Binding-site contacts:
Ligand atom C3 contacts residue ASP326 of chain 1.B at 3.7 Å.
Ligand atom C4 contacts residue ASP326 of chain 1.B at 3.9 Å.
Ligand atom C1 contacts residue ARG346 of chain 1.B at 3.4 Å.
Ligand atom C6 contacts residue TYR29 of chain 1.B at 4.0 Å (hydrophobic).
Ligand atom C3 contacts residue ASN376 of chain 1.B at 3.8 Å.
Ligand atom C7 contacts residue TYR29 of chain 1.B at 3.9 Å (hydrophobic).
Ligand atom C8 contacts residue TYR29 of chain 1.B at 3.6 Å (hydrophobic).
Ligand atom C5 contacts residue TYR29 of chain 1.B at 3.3 Å (hydrophobic).
Ligand atom O4 contacts residue ASP326 of chain 1.B at 3.7 Å.
Ligand atom N2 contacts residue ASN376 of chain 1.B at 2.8 Å (h-bond).
Ligand atom O6 contacts residue GLU325 of chain 1.B at 3.9 Å.
Ligand atom C5 contacts residue ASP326 of chain 1.B at 3.5 Å.
Ligand atom O6 contacts residue ARG346 of chain 1.B at 3.5 Å (salt-bridge).
Ligand atom O7 contacts residue GLN27 of chain 1.B at 2.3 Å (h-bond).
Ligand atom C4 contacts residue TYR29 of chain 1.B at 3.9 Å (hydrophobic).
Ligand atom O5 contacts residue ASN376 of chain 1.B at 2.4 Å (h-bond).
Ligand atom C3 contacts residue TYR29 of chain 1.B at 4.2 Å (hydrophobic).
Ligand atom N2 contacts residue GLN27 of chain 1.B at 4.0 Å.
Ligand atom C2 contacts residue ARG346 of chain 1.B at 3.5 Å.
Ligand atom C5 contacts residue ARG346 of chain 1.B at 4.1 Å.
Ligand atom C6 contacts residue TYR374 of chain 1.B at 3.5 Å (hydrophobic).
Ligand atom C6 contacts residue ASP326 of chain 1.B at 3.7 Å.
Ligand atom C7 contacts residue SER378 of chain 1.B at 3.9 Å.
Ligand atom C1 contacts residue ASN376 of chain 1.B at 1.4 Å.
Ligand atom O4 contacts residue TYR29 of chain 1.B at 3.6 Å.
Ligand atom O7 contacts residue ASN376 of chain 1.B at 3.8 Å.
Ligand atom C7 contacts residue ASN376 of chain 1.B at 3.5 Å.
Ligand atom O6 contacts residue ASP326 of chain 1.B at 2.4 Å (salt-bridge).
Ligand atom C8 contacts residue GLU49 of chain 1.B at 3.4 Å.
Ligand atom O7 contacts residue TYR29 of chain 1.B at 3.6 Å.
Ligand atom C1 contacts residue GLN27 of chain 1.B at 3.8 Å.
Ligand atom C7 contacts residue GLN27 of chain 1.B at 3.2 Å.
Ligand atom O5 contacts residue TYR29 of chain 1.B at 4.1 Å.
Ligand atom C1 contacts residue ASP326 of chain 1.B at 4.0 Å.
Ligand atom C8 contacts residue SER378 of chain 1.B at 3.5 Å.
Ligand atom C8 contacts residue GLN27 of chain 1.B at 4.0 Å.
Ligand atom C8 contacts residue TYR374 of chain 1.B at 3.6 Å (hydrophobic).
Ligand atom C5 contacts residue ASN376 of chain 1.B at 3.7 Å.
Ligand atom C2 contacts residue ASN376 of chain 1.B at 2.4 Å.
Ligand atom O5 contacts residue ARG346 of chain 1.B at 3.0 Å (salt-bridge).

Sequence of chain 1.B:
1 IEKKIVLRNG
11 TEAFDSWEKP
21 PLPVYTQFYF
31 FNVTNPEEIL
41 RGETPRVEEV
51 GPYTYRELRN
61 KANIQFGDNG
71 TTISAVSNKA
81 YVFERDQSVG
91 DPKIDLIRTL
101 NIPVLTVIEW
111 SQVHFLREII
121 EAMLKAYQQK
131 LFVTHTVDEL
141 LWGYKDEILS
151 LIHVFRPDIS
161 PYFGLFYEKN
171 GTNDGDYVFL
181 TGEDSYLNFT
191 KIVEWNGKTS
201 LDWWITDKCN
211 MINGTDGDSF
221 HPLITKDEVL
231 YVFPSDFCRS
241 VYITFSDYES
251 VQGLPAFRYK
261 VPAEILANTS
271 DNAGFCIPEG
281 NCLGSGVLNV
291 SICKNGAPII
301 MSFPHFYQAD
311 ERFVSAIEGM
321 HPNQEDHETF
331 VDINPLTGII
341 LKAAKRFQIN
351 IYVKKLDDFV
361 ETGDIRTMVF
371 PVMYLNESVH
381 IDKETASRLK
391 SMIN

The protein below binds the small molecule below.
Small molecule (SMILES): CC(=O)N[C@H]1[C@H](O[C@H]2[C@H](O)[C@@H](NC(C)=O)CO[C@@H]2CO)O[C@H](CO)[C@@H](O[C@@H]2O[C@H](CO)[C@@H](O)[C@H](O[C@H]3O[C@H](CO)[C@@H](O)[C@H](O)[C@@H]3O)[C@@H]2O)[C@@H]1O